Sequence of chain 2.A:
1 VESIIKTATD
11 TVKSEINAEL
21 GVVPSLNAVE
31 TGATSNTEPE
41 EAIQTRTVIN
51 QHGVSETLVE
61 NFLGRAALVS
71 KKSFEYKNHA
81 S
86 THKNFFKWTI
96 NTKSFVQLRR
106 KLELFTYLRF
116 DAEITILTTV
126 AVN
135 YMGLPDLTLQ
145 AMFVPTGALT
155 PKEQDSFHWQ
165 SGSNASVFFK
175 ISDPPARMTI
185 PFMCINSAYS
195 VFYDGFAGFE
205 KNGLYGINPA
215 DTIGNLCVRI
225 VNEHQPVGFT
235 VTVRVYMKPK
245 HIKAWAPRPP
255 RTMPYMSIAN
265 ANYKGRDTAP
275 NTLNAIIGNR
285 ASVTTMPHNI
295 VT

Sequence of chain 2.C:
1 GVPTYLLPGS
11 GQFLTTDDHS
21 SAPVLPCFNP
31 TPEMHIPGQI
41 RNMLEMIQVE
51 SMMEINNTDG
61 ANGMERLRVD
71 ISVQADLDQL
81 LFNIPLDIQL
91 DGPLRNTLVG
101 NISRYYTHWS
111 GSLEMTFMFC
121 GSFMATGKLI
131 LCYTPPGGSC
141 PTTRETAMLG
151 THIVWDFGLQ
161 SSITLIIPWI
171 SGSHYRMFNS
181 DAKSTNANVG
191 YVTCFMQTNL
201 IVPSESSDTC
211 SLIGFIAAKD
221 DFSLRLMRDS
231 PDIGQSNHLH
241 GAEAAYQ

This small molecule binds to this protein.
Small molecule (SMILES): CC(=O)N[C@@H]1[C@@H](O)[C@H](O[C@@H]2O[C@H](CO[C@]3(C(=O)O)C[C@H](O)[C@@H](NC(C)=O)[C@H]([C@H](O)[C@H](O)CO)O3)[C@H](O)[C@H](O)[C@H]2O)[C@@H](CO)O[C@H]1O

Binding-site contacts:
Ligand atom C3 contacts residue ARG104 of chain 2.C at 3.9 Å.
Ligand atom C4 contacts residue ARG104 of chain 2.C at 4.0 Å.
Ligand atom C4 contacts residue ASP91 of chain 2.C at 3.3 Å.
Ligand atom O7 contacts residue PRO274 of chain 2.A at 3.4 Å.
Ligand atom C6 contacts residue PRO231 of chain 2.C at 4.0 Å (hydrophobic).
Ligand atom C5 contacts residue PRO231 of chain 2.C at 3.6 Å (hydrophobic).
Ligand atom O6 contacts residue ASP91 of chain 2.C at 3.3 Å.
Ligand atom O6 contacts residue PRO274 of chain 2.A at 3.7 Å.
Ligand atom O7 contacts residue SER180 of chain 2.C at 3.7 Å.
Ligand atom C6 contacts residue ASP91 of chain 2.C at 3.9 Å.
Ligand atom O10 contacts residue ASN275 of chain 2.A at 2.9 Å (h-bond).
Ligand atom C11 contacts residue PRO231 of chain 2.C at 4.0 Å (hydrophobic).
Ligand atom O3 contacts residue PRO274 of chain 2.A at 3.9 Å.
Ligand atom O4 contacts residue ASP232 of chain 2.C at 2.8 Å (salt-bridge).
Ligand atom C4 contacts residue ASN275 of chain 2.A at 3.8 Å.
Ligand atom O1B contacts residue ARG104 of chain 2.C at 2.8 Å (salt-bridge).
Ligand atom C3 contacts residue PRO274 of chain 2.A at 4.1 Å (hydrophobic).
Ligand atom C5 contacts residue ASN275 of chain 2.A at 3.5 Å.
Ligand atom C4 contacts residue PRO274 of chain 2.A at 4.0 Å (hydrophobic).
Ligand atom N5 contacts residue PRO231 of chain 2.C at 2.9 Å (h-bond).
Ligand atom O3 contacts residue GLY282 of chain 2.A at 3.4 Å.
Ligand atom C4 contacts residue PRO231 of chain 2.C at 3.4 Å (hydrophobic).
Ligand atom C11 contacts residue ASP232 of chain 2.C at 3.8 Å.
Ligand atom C3 contacts residue ARG95 of chain 2.C at 3.9 Å.
Ligand atom O4 contacts residue ASN275 of chain 2.A at 3.0 Å (h-bond).
Ligand atom C11 contacts residue GLY234 of chain 2.C at 3.9 Å.
Ligand atom C10 contacts residue PRO231 of chain 2.C at 3.9 Å (hydrophobic).
Ligand atom O4 contacts residue PRO231 of chain 2.C at 3.8 Å.
Ligand atom O4 contacts residue ARG95 of chain 2.C at 3.6 Å.
Ligand atom N5 contacts residue ASN275 of chain 2.A at 3.5 Å (h-bond).
Ligand atom C1 contacts residue ARG104 of chain 2.C at 3.7 Å.
Ligand atom C11 contacts residue ILE233 of chain 2.C at 3.8 Å (hydrophobic).
Ligand atom C4 contacts residue ASP232 of chain 2.C at 3.5 Å.
Ligand atom O10 contacts residue ARG270 of chain 2.A at 4.0 Å.
Ligand atom C3 contacts residue PRO274 of chain 2.A at 3.8 Å (hydrophobic).
Ligand atom C3 contacts residue ASP232 of chain 2.C at 4.1 Å.
Ligand atom O3 contacts residue ASP91 of chain 2.C at 4.0 Å.
Ligand atom C10 contacts residue ASN275 of chain 2.A at 3.2 Å.
Ligand atom O4 contacts residue ASP91 of chain 2.C at 2.8 Å (salt-bridge).
Ligand atom C5 contacts residue PRO274 of chain 2.A at 3.9 Å (hydrophobic).